Binding-site contacts:
Ligand atom O1 contacts residue ASP90 of chain 1.A at 2.6 Å (salt-bridge).
Ligand atom C2 contacts residue FCB1 of chain 1.C at 0.3 Å.
Ligand atom C1 contacts residue FCB1 of chain 1.C at 0.6 Å.
Ligand atom C4 contacts residue ARG151 of chain 1.A at 4.0 Å.
Ligand atom C2 contacts residue LYS10 of chain 1.A at 3.9 Å.
Ligand atom O5 contacts residue ARG151 of chain 1.A at 2.9 Å (salt-bridge).
Ligand atom C5 contacts residue FCB1 of chain 1.C at 0.3 Å.
Ligand atom O3 contacts residue GLU14 of chain 1.A at 2.7 Å (salt-bridge).
Ligand atom O4 contacts residue ARG151 of chain 1.A at 2.9 Å (salt-bridge).
Ligand atom C6 contacts residue FCB1 of chain 1.C at 0.2 Å.
Ligand atom O3 contacts residue ASN232 of chain 1.A at 3.0 Å (h-bond).
Ligand atom O4 contacts residue FCB1 of chain 1.C at 0.2 Å (h-bond).
Ligand atom O5 contacts residue FCB1 of chain 1.C at 0.3 Å (h-bond).
Ligand atom O5 contacts residue ASP90 of chain 1.A at 3.9 Å.
Ligand atom C5 contacts residue ARG151 of chain 1.A at 3.9 Å.
Ligand atom C5 contacts residue TRP16 of chain 1.A at 3.7 Å (hydrophobic).
Ligand atom O2 contacts residue ASN205 of chain 1.A at 4.0 Å.
Ligand atom O1 contacts residue LYS10 of chain 1.A at 3.0 Å (salt-bridge).
Ligand atom C4 contacts residue TRP16 of chain 1.A at 3.8 Å (hydrophobic).
Ligand atom O3 contacts residue FCB1 of chain 1.C at 0.1 Å (h-bond).
Ligand atom O4 contacts residue ASN205 of chain 1.A at 3.8 Å.
Ligand atom C1 contacts residue LYS10 of chain 1.A at 3.8 Å.
Ligand atom O1 contacts residue ASP89 of chain 1.A at 4.0 Å.
Ligand atom O3 contacts residue ASN205 of chain 1.A at 3.1 Å (h-bond).
Ligand atom C3 contacts residue FCB1 of chain 1.C at 0.1 Å.
Ligand atom O2 contacts residue LYS10 of chain 1.A at 2.8 Å (salt-bridge).
Ligand atom C2 contacts residue MET204 of chain 1.A at 3.9 Å (hydrophobic).
Ligand atom O1 contacts residue FCB1 of chain 1.C at 1.0 Å.
Ligand atom C4 contacts residue FCB1 of chain 1.C at 0.1 Å.
Ligand atom C1 contacts residue ASP90 of chain 1.A at 3.5 Å.
Ligand atom O2 contacts residue FCB1 of chain 1.C at 0.4 Å (h-bond).
Ligand atom O2 contacts residue MET204 of chain 1.A at 3.7 Å.
Ligand atom C3 contacts residue ASN232 of chain 1.A at 3.9 Å.
Ligand atom C6 contacts residue ARG151 of chain 1.A at 3.7 Å.
Ligand atom C6 contacts residue LEU108 of chain 1.A at 3.7 Å (hydrophobic).
Ligand atom O4 contacts residue ASN232 of chain 1.A at 2.5 Å (h-bond).
Ligand atom C4 contacts residue ASN232 of chain 1.A at 3.3 Å.
Ligand atom C3 contacts residue GLU14 of chain 1.A at 3.6 Å.
Ligand atom C1 contacts residue ARG151 of chain 1.A at 3.4 Å.
Ligand atom C6 contacts residue TRP16 of chain 1.A at 3.8 Å (hydrophobic).

Sequence of chain 1.A:
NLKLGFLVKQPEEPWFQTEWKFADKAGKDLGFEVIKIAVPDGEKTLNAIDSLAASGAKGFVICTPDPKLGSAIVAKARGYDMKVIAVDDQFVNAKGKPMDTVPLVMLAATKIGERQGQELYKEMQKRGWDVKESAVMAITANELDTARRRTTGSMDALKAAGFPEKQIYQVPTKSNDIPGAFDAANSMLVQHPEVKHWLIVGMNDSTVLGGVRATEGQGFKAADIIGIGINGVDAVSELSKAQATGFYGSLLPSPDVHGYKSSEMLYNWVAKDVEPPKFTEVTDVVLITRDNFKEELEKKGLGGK

The small molecule below binds the protein below.
Small molecule (SMILES): C[C@H]1O[C@H](O)[C@H](O)[C@@H](O)[C@H]1O